Binding-site contacts:
Ligand atom N9 contacts residue PRO15 of chain 1.D at 4.0 Å.
Ligand atom O11 contacts residue HIS16 of chain 1.D at 3.2 Å.
Ligand atom C2 contacts residue HIS62 of chain 1.D at 4.2 Å.
Ligand atom O8 contacts residue GLU251 of chain 1.D at 3.9 Å.
Ligand atom C1 contacts residue FE1 of chain 1.G at 3.0 Å.
Ligand atom O10 contacts residue PHE86 of chain 1.D at 3.9 Å.
Ligand atom C3 contacts residue TYR129 of chain 1.D at 3.7 Å (hydrophobic).
Ligand atom O10 contacts residue ILE280 of chain 1.D at 3.3 Å.
Ligand atom O10 contacts residue HIS16 of chain 1.D at 3.6 Å.
Ligand atom C3 contacts residue PRO15 of chain 1.D at 3.9 Å (hydrophobic).
Ligand atom C5 contacts residue PRO14 of chain 1.D at 4.1 Å (hydrophobic).
Ligand atom C2 contacts residue HIS195 of chain 1.D at 4.1 Å.
Ligand atom O7 contacts residue HIS13 of chain 1.D at 3.4 Å (h-bond).
Ligand atom C2 contacts residue TYR129 of chain 1.D at 3.5 Å (hydrophobic).
Ligand atom C6 contacts residue HIS195 of chain 1.D at 3.6 Å.
Ligand atom C6 contacts residue THR192 of chain 1.D at 3.6 Å.
Ligand atom O7 contacts residue FE1 of chain 1.G at 2.3 Å.
Ligand atom N9 contacts residue PRO14 of chain 1.D at 4.0 Å.
Ligand atom C3 contacts residue PRO14 of chain 1.D at 4.2 Å (hydrophobic).
Ligand atom O10 contacts residue VAL279 of chain 1.D at 3.6 Å.
Ligand atom C6 contacts residue THR282 of chain 1.D at 3.8 Å.
Ligand atom C1 contacts residue HIS13 of chain 1.D at 3.9 Å.
Ligand atom C2 contacts residue HIS13 of chain 1.D at 3.8 Å.
Ligand atom O7 contacts residue GLU251 of chain 1.D at 3.0 Å (salt-bridge).
Ligand atom O11 contacts residue PHE86 of chain 1.D at 3.2 Å.
Ligand atom C4 contacts residue PRO14 of chain 1.D at 4.0 Å (hydrophobic).
Ligand atom C1 contacts residue GLU251 of chain 1.D at 4.2 Å.
Ligand atom C1 contacts residue THR192 of chain 1.D at 3.5 Å.
Ligand atom C5 contacts residue THR282 of chain 1.D at 3.5 Å.
Ligand atom O11 contacts residue PRO15 of chain 1.D at 3.2 Å.
Ligand atom C2 contacts residue FE1 of chain 1.G at 2.9 Å.
Ligand atom O7 contacts residue THR192 of chain 1.D at 3.1 Å.
Ligand atom O7 contacts residue HIS195 of chain 1.D at 3.1 Å (h-bond).
Ligand atom O8 contacts residue FE1 of chain 1.G at 2.1 Å.
Ligand atom O8 contacts residue HIS62 of chain 1.D at 2.9 Å (h-bond).
Ligand atom N9 contacts residue HIS16 of chain 1.D at 3.8 Å.
Ligand atom O8 contacts residue TYR129 of chain 1.D at 2.5 Å (h-bond).
Ligand atom C1 contacts residue HIS195 of chain 1.D at 3.3 Å.
Ligand atom O8 contacts residue HIS13 of chain 1.D at 3.0 Å (h-bond).
Ligand atom N9 contacts residue PHE86 of chain 1.D at 3.7 Å.

Sequence of chain 1.D:
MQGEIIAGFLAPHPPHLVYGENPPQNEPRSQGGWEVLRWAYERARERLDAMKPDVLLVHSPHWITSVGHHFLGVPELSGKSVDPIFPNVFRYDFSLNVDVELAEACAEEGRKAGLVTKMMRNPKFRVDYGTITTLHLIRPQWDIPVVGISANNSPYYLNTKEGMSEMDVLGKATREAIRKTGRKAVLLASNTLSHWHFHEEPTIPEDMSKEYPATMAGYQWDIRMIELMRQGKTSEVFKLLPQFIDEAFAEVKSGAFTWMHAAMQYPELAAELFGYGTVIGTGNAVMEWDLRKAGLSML

The small molecule below binds the protein below.
Small molecule (SMILES): O=[N+]([O-])c1ccc(O)c(O)c1